Sequence of chain 1.B:
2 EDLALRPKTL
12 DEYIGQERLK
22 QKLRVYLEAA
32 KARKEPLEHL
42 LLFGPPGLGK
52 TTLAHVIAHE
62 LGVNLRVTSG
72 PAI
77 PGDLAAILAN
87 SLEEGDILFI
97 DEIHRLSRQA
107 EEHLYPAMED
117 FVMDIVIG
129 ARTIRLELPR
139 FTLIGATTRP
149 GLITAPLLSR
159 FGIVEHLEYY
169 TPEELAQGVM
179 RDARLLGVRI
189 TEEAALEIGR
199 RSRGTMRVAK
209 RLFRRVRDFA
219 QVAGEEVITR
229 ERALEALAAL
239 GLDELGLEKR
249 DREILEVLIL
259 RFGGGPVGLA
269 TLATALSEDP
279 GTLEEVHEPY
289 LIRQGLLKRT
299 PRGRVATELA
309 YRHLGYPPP

The small molecule below binds the protein below.
Small molecule (SMILES): Nc1ncnc2c1ncn2[C@@H]1O[C@H](COP(=O)(O)OP(=O)(O)OP(O)(O)=S)[C@@H](O)[C@H]1O

Binding-site contacts:
Ligand atom C5' contacts residue ARG205 of chain 1.C at 3.2 Å.
Ligand atom O1A contacts residue THR53 of chain 1.C at 2.6 Å (h-bond).
Ligand atom N6 contacts residue TYR14 of chain 1.C at 3.3 Å.
Ligand atom O2' contacts residue LEU6 of chain 1.C at 3.3 Å (h-bond).
Ligand atom PA contacts residue ARG7 of chain 1.C at 3.6 Å.
Ligand atom PG contacts residue PRO47 of chain 1.C at 3.6 Å.
Ligand atom O3G contacts residue GLY48 of chain 1.C at 1.3 Å (h-bond).
Ligand atom PG contacts residue GLY48 of chain 1.C at 2.9 Å.
Ligand atom N7 contacts residue GLY50 of chain 1.C at 3.6 Å.
Ligand atom O2A contacts residue ARG7 of chain 1.C at 2.3 Å (salt-bridge).
Ligand atom O3A contacts residue THR52 of chain 1.C at 3.3 Å (h-bond).
Ligand atom O2G contacts residue ARG205 of chain 1.C at 2.5 Å (salt-bridge).
Ligand atom O3B contacts residue GLY48 of chain 1.C at 3.8 Å.
Ligand atom O3B contacts residue ARG205 of chain 1.C at 3.3 Å (salt-bridge).
Ligand atom S1G contacts residue PRO47 of chain 1.C at 3.6 Å.
Ligand atom O2B contacts residue GLY48 of chain 1.C at 3.0 Å.
Ligand atom PA contacts residue THR53 of chain 1.C at 3.8 Å.
Ligand atom O3B contacts residue ARG158 of chain 1.B at 3.0 Å (salt-bridge).
Ligand atom O2G contacts residue GLY48 of chain 1.C at 3.7 Å.
Ligand atom C8 contacts residue GLY50 of chain 1.C at 3.5 Å.
Ligand atom O3G contacts residue PRO47 of chain 1.C at 2.3 Å.
Ligand atom C2' contacts residue THR53 of chain 1.C at 3.6 Å.
Ligand atom S1G contacts residue LYS51 of chain 1.C at 3.5 Å (salt-bridge).
Ligand atom O1A contacts residue GLY50 of chain 1.C at 3.2 Å.
Ligand atom N1 contacts residue ILE15 of chain 1.C at 3.4 Å.
Ligand atom PG contacts residue ARG158 of chain 1.B at 2.6 Å.
Ligand atom C2 contacts residue PRO8 of chain 1.C at 3.8 Å (hydrophobic).
Ligand atom PG contacts residue ARG205 of chain 1.C at 3.3 Å.
Ligand atom O3G contacts residue ARG205 of chain 1.C at 3.2 Å (salt-bridge).
Ligand atom O2B contacts residue GLY50 of chain 1.C at 3.1 Å (h-bond).
Ligand atom O2' contacts residue LYS208 of chain 1.C at 3.0 Å (salt-bridge).
Ligand atom S1G contacts residue ARG158 of chain 1.B at 3.5 Å (salt-bridge).
Ligand atom O3G contacts residue LEU49 of chain 1.C at 3.6 Å.
Ligand atom O2B contacts residue LEU49 of chain 1.C at 3.1 Å (h-bond).
Ligand atom N7 contacts residue TYR168 of chain 1.C at 3.1 Å (h-bond).
Ligand atom O2A contacts residue GLU115 of chain 1.B at 3.7 Å.
Ligand atom C3' contacts residue ARG7 of chain 1.C at 3.5 Å.
Ligand atom N6 contacts residue ILE15 of chain 1.C at 3.1 Å (h-bond).
Ligand atom O1B contacts residue LYS51 of chain 1.C at 3.1 Å (salt-bridge).
Ligand atom O2G contacts residue ARG158 of chain 1.B at 1.3 Å (salt-bridge).

Sequence of chain 1.C:
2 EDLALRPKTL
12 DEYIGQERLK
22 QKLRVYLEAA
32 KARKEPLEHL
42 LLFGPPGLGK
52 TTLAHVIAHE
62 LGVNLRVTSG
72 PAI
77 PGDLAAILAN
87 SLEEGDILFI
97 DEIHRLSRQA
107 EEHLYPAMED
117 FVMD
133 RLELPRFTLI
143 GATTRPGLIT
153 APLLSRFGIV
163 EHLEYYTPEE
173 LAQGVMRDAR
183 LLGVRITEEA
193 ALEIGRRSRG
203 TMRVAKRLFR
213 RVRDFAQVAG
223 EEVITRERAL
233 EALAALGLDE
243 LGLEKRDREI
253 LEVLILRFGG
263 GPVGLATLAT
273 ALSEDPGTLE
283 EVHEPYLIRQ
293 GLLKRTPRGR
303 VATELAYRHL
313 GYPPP